Sequence of chain 1.B:
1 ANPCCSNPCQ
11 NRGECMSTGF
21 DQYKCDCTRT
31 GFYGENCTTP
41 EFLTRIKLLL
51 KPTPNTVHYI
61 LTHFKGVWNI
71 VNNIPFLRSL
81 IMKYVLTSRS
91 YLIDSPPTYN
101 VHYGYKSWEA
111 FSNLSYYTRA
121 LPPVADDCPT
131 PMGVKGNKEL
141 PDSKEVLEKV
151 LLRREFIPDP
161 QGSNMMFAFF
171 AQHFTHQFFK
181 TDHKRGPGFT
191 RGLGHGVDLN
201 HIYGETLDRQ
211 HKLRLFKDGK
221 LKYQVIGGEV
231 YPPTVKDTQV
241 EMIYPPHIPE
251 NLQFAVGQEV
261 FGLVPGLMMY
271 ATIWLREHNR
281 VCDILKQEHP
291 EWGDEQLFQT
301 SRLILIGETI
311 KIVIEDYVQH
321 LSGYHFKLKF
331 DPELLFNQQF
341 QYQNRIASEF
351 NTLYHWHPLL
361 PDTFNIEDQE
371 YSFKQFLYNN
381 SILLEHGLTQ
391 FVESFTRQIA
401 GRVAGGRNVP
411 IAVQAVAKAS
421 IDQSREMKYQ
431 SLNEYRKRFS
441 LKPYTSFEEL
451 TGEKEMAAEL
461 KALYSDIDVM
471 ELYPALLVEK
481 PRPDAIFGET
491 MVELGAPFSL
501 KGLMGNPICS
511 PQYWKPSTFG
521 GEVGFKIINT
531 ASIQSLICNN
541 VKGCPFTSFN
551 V

The protein below binds the small molecule below.
Small molecule (SMILES): CSc1ccc2cc([C@H](C)C(=O)O)ccc2c1

Binding-site contacts:
Ligand atom CAP contacts residue VAL492 of chain 1.B at 4.2 Å (hydrophobic).
Ligand atom CAA contacts residue TRP356 of chain 1.B at 4.1 Å (hydrophobic).
Ligand atom CAG contacts residue VAL492 of chain 1.B at 3.6 Å (hydrophobic).
Ligand atom CAQ contacts residue TYR324 of chain 1.B at 3.7 Å (hydrophobic).
Ligand atom CAA contacts residue PHE350 of chain 1.B at 3.9 Å (hydrophobic).
Ligand atom CAN contacts residue ALA496 of chain 1.B at 3.8 Å (hydrophobic).
Ligand atom CAJ contacts residue VAL492 of chain 1.B at 4.1 Å (hydrophobic).
Ligand atom CAL contacts residue ARG89 of chain 1.B at 3.7 Å.
Ligand atom CAL contacts residue TYR324 of chain 1.B at 3.8 Å (hydrophobic).
Ligand atom CAA contacts residue TYR354 of chain 1.B at 3.5 Å (hydrophobic).
Ligand atom CAL contacts residue ALA496 of chain 1.B at 4.1 Å (hydrophobic).
Ligand atom SAK contacts residue GLY495 of chain 1.B at 4.0 Å.
Ligand atom CAM contacts residue ALA496 of chain 1.B at 4.2 Å (hydrophobic).
Ligand atom SAK contacts residue LEU321 of chain 1.B at 4.3 Å.
Ligand atom CAH contacts residue SER499 of chain 1.B at 4.1 Å.
Ligand atom CAM contacts residue LEU321 of chain 1.B at 4.2 Å (hydrophobic).
Ligand atom CAN contacts residue VAL318 of chain 1.B at 3.9 Å (hydrophobic).
Ligand atom CAP contacts residue ALA496 of chain 1.B at 3.9 Å (hydrophobic).
Ligand atom CAO contacts residue ALA496 of chain 1.B at 3.6 Å (hydrophobic).
Ligand atom CAF contacts residue ALA496 of chain 1.B at 3.7 Å (hydrophobic).
Ligand atom OAD contacts residue LEU500 of chain 1.B at 3.6 Å.
Ligand atom CAB contacts residue LEU328 of chain 1.B at 3.8 Å (hydrophobic).
Ligand atom CAH contacts residue ALA496 of chain 1.B at 3.5 Å (hydrophobic).
Ligand atom SAK contacts residue TRP356 of chain 1.B at 3.5 Å.
Ligand atom CAA contacts residue GLY495 of chain 1.B at 3.6 Å.
Ligand atom CAJ contacts residue ALA496 of chain 1.B at 3.9 Å (hydrophobic).
Ligand atom OAD contacts residue ARG89 of chain 1.B at 3.1 Å (salt-bridge).
Ligand atom CAH contacts residue VAL318 of chain 1.B at 3.7 Å (hydrophobic).
Ligand atom OAD contacts residue ALA496 of chain 1.B at 3.8 Å.
Ligand atom CAB contacts residue VAL318 of chain 1.B at 3.9 Å (hydrophobic).
Ligand atom CAF contacts residue VAL318 of chain 1.B at 3.4 Å (hydrophobic).
Ligand atom CAM contacts residue GLY495 of chain 1.B at 4.1 Å.
Ligand atom OAC contacts residue TYR324 of chain 1.B at 2.8 Å (h-bond).
Ligand atom CAF contacts residue LEU500 of chain 1.B at 4.1 Å (hydrophobic).
Ligand atom CAE contacts residue VAL492 of chain 1.B at 3.9 Å (hydrophobic).
Ligand atom CAI contacts residue ALA496 of chain 1.B at 3.8 Å (hydrophobic).
Ligand atom CAJ contacts residue SER322 of chain 1.B at 4.3 Å.
Ligand atom CAI contacts residue GLY495 of chain 1.B at 3.8 Å.
Ligand atom OAC contacts residue ARG89 of chain 1.B at 2.9 Å (salt-bridge).
Ligand atom CAI contacts residue SER499 of chain 1.B at 4.3 Å.